Sequence of chain 42.K:
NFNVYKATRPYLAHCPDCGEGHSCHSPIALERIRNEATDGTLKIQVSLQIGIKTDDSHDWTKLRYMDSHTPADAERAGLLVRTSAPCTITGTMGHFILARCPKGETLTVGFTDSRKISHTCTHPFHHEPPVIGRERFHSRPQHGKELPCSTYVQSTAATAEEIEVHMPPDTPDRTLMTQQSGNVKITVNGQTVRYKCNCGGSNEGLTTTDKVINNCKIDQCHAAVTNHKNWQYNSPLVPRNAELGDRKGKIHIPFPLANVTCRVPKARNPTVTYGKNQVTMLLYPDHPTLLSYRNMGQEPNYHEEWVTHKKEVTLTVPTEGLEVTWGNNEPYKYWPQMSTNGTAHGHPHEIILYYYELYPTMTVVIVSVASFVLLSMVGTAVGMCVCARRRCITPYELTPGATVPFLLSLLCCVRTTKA

The small molecule below binds the protein below.
Small molecule (SMILES): CC(=O)N[C@@H]1[C@@H](O)[C@H](O)[C@@H](CO)O[C@H]1O

Sequence of chain 42.J:
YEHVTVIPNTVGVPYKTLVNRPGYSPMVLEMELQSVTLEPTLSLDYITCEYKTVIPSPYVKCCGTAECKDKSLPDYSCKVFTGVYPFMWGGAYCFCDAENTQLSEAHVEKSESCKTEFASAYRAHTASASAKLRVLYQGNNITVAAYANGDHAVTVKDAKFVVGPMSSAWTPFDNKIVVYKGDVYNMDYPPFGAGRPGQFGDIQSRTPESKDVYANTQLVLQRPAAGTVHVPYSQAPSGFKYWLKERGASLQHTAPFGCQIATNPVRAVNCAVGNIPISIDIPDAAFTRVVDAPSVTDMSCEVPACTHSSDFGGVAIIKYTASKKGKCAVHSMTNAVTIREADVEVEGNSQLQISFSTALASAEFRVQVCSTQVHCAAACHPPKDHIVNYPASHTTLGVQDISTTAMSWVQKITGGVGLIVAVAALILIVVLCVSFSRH

Binding-site contacts:
Ligand atom C4 contacts residue LYS181 of chain 42.J at 4.2 Å.
Ligand atom O4 contacts residue LYS181 of chain 42.J at 4.0 Å.
Ligand atom C7 contacts residue THR116 of chain 42.J at 3.8 Å.
Ligand atom C3 contacts residue LYS181 of chain 42.J at 4.4 Å.
Ligand atom O5 contacts residue ASN259 of chain 42.K at 2.4 Å (h-bond).
Ligand atom C5 contacts residue LYS181 of chain 42.J at 3.5 Å.
Ligand atom O6 contacts residue LYS181 of chain 42.J at 4.3 Å.
Ligand atom C6 contacts residue LYS181 of chain 42.J at 4.2 Å.
Ligand atom C8 contacts residue ASN259 of chain 42.K at 4.4 Å.
Ligand atom C3 contacts residue THR116 of chain 42.J at 4.0 Å.
Ligand atom N2 contacts residue ASN259 of chain 42.K at 2.9 Å (h-bond).
Ligand atom O7 contacts residue ASN259 of chain 42.K at 3.0 Å (h-bond).
Ligand atom C7 contacts residue ASN259 of chain 42.K at 3.2 Å.
Ligand atom N2 contacts residue THR116 of chain 42.J at 3.0 Å (h-bond).
Ligand atom C2 contacts residue THR116 of chain 42.J at 3.8 Å.
Ligand atom C1 contacts residue ASN259 of chain 42.K at 1.4 Å.
Ligand atom O5 contacts residue LYS181 of chain 42.J at 4.4 Å.
Ligand atom C1 contacts residue THR116 of chain 42.J at 4.0 Å.
Ligand atom C5 contacts residue ASN259 of chain 42.K at 3.7 Å.
Ligand atom C4 contacts residue ASN259 of chain 42.K at 4.2 Å.
Ligand atom C8 contacts residue THR116 of chain 42.J at 3.8 Å.
Ligand atom C3 contacts residue ASN259 of chain 42.K at 3.8 Å.
Ligand atom O3 contacts residue THR116 of chain 42.J at 4.4 Å.
Ligand atom C2 contacts residue ASN259 of chain 42.K at 2.5 Å.